Binding-site contacts:
Ligand atom C13 contacts residue GLY97 of chain 1.A at 4.0 Å.
Ligand atom C3 contacts residue ASP157 of chain 1.A at 3.4 Å.
Ligand atom C19 contacts residue ALA46 of chain 1.A at 3.6 Å (hydrophobic).
Ligand atom C3 contacts residue LYS48 of chain 1.A at 3.8 Å.
Ligand atom N1 contacts residue ASP157 of chain 1.A at 3.4 Å (salt-bridge).
Ligand atom C51 contacts residue ASP101 of chain 1.A at 3.9 Å.
Ligand atom C21 contacts residue ASP157 of chain 1.A at 3.0 Å.
Ligand atom C19 contacts residue LEU146 of chain 1.A at 4.4 Å (hydrophobic).
Ligand atom C19 contacts residue THR91 of chain 1.A at 4.1 Å.
Ligand atom BR contacts residue MET67 of chain 1.A at 4.2 Å.
Ligand atom C6 contacts residue ASP157 of chain 1.A at 4.3 Å.
Ligand atom C4 contacts residue ASP157 of chain 1.A at 3.2 Å.
Ligand atom C10 contacts residue CYS98 of chain 1.A at 3.5 Å (hydrophobic).
Ligand atom C9 contacts residue LEU146 of chain 1.A at 3.9 Å (hydrophobic).
Ligand atom C7 contacts residue VAL34 of chain 1.A at 4.3 Å (hydrophobic).
Ligand atom C8 contacts residue LEU146 of chain 1.A at 3.9 Å (hydrophobic).
Ligand atom C7 contacts residue LEU146 of chain 1.A at 3.9 Å (hydrophobic).
Ligand atom C22 contacts residue ASP157 of chain 1.A at 3.4 Å.
Ligand atom C13 contacts residue CYS98 of chain 1.A at 4.1 Å (hydrophobic).
Ligand atom C17 contacts residue LEU146 of chain 1.A at 3.9 Å (hydrophobic).
Ligand atom C11 contacts residue CYS98 of chain 1.A at 2.8 Å (hydrophobic).
Ligand atom C9 contacts residue CYS98 of chain 1.A at 4.3 Å (hydrophobic).
Ligand atom C18 contacts residue VAL34 of chain 1.A at 4.3 Å (hydrophobic).
Ligand atom C18 contacts residue LEU146 of chain 1.A at 3.9 Å (hydrophobic).
Ligand atom BR contacts residue ILE89 of chain 1.A at 3.7 Å.
Ligand atom BR contacts residue LYS48 of chain 1.A at 3.9 Å.
Ligand atom C11 contacts residue ASP101 of chain 1.A at 3.7 Å.
Ligand atom C51 contacts residue ALA143 of chain 1.A at 3.8 Å (hydrophobic).
Ligand atom O61 contacts residue CYS98 of chain 1.A at 4.1 Å.
Ligand atom C13 contacts residue LEU146 of chain 1.A at 3.9 Å (hydrophobic).
Ligand atom N2 contacts residue LEU146 of chain 1.A at 4.2 Å.
Ligand atom C51 contacts residue CYS98 of chain 1.A at 1.8 Å (hydrophobic).
Ligand atom N2 contacts residue ALA46 of chain 1.A at 3.7 Å.
Ligand atom O61 contacts residue ALA143 of chain 1.A at 4.2 Å.
Ligand atom N11 contacts residue CYS98 of chain 1.A at 3.6 Å.
Ligand atom C20 contacts residue ASP157 of chain 1.A at 2.6 Å.
Ligand atom C5 contacts residue ASP157 of chain 1.A at 2.8 Å.
Ligand atom C4 contacts residue LYS48 of chain 1.A at 3.9 Å.

The protein below binds the small molecule below.
Small molecule (SMILES): C=CC(=O)Nc1ccc2ncnc(Nc3cccc(Br)c3)c2c1

Sequence of chain 1.A:
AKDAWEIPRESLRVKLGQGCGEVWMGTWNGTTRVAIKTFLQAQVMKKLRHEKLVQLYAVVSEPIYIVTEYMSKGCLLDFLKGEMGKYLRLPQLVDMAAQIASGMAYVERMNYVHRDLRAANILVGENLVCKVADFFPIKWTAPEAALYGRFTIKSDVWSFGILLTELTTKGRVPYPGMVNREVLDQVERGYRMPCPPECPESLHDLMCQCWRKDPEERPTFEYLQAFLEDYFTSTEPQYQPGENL